A small-molecule ligand and the protein it binds are described below.
Small molecule (SMILES): CC(=O)N[C@H]1[C@H](O[C@H]2[C@H](O)[C@@H](NC(C)=O)CO[C@@H]2CO)O[C@H](CO)[C@@H](O)[C@@H]1O

Sequence of chain 1.C:
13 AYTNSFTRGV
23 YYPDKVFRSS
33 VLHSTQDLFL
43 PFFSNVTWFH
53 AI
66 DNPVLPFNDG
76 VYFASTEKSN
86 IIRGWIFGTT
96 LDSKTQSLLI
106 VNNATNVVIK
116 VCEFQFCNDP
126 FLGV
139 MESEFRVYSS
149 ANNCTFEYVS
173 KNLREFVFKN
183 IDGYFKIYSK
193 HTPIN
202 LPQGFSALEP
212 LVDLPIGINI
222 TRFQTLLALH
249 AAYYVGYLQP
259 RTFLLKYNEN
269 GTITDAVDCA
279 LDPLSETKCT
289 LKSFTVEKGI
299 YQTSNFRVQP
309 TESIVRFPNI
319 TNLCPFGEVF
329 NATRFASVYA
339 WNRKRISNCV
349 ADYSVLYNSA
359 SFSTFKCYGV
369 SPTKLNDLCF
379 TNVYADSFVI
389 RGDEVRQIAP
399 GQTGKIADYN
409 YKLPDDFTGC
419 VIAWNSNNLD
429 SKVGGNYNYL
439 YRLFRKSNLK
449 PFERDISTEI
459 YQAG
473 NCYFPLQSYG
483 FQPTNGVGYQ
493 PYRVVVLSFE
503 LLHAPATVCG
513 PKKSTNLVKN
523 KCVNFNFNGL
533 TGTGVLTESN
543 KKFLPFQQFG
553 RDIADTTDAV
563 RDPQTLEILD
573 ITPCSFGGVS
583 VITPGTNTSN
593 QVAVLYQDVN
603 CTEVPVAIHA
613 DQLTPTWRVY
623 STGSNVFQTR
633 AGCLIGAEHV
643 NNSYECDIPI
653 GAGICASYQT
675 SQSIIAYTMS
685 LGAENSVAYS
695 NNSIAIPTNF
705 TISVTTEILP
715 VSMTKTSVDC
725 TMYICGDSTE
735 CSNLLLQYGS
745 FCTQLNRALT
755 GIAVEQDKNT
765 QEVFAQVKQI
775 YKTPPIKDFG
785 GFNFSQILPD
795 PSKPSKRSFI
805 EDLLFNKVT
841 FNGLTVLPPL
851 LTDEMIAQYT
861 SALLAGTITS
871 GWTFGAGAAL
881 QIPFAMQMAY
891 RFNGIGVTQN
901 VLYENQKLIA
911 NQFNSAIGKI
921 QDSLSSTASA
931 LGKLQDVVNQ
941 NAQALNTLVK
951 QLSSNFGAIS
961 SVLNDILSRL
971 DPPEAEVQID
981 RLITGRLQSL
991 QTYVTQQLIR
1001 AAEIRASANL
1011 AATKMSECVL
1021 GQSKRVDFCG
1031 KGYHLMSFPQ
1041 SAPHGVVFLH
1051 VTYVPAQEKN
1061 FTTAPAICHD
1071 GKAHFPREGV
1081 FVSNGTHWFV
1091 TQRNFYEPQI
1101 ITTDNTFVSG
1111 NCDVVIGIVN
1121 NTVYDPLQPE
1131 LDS

Binding-site contacts:
Ligand atom C3 contacts residue ASN1084 of chain 1.C at 3.8 Å.
Ligand atom C2 contacts residue ASN1084 of chain 1.C at 2.4 Å.
Ligand atom O5 contacts residue HIS1087 of chain 1.C at 4.4 Å.
Ligand atom C8 contacts residue THR1086 of chain 1.C at 4.1 Å.
Ligand atom O6 contacts residue PHE1089 of chain 1.C at 3.9 Å.
Ligand atom C7 contacts residue HIS1087 of chain 1.C at 3.4 Å.
Ligand atom C8 contacts residue HIS1087 of chain 1.C at 3.8 Å.
Ligand atom N2 contacts residue HIS1087 of chain 1.C at 4.0 Å.
Ligand atom C6 contacts residue HIS1087 of chain 1.C at 4.0 Å.
Ligand atom C4 contacts residue ASN1084 of chain 1.C at 4.2 Å.
Ligand atom C5 contacts residue PHE1089 of chain 1.C at 4.0 Å (hydrophobic).
Ligand atom C3 contacts residue HIS1087 of chain 1.C at 4.3 Å.
Ligand atom O4 contacts residue HIS1087 of chain 1.C at 3.3 Å.
Ligand atom O5 contacts residue PHE1089 of chain 1.C at 3.9 Å.
Ligand atom C1 contacts residue ASN1084 of chain 1.C at 1.4 Å.
Ligand atom O7 contacts residue HIS1087 of chain 1.C at 3.0 Å.
Ligand atom C4 contacts residue HIS1087 of chain 1.C at 4.0 Å.
Ligand atom C7 contacts residue ASN1084 of chain 1.C at 3.1 Å.
Ligand atom N2 contacts residue ASN1084 of chain 1.C at 2.9 Å (h-bond).
Ligand atom O5 contacts residue ASN1084 of chain 1.C at 2.3 Å (h-bond).
Ligand atom O7 contacts residue ASN1084 of chain 1.C at 3.0 Å (h-bond).
Ligand atom N2 contacts residue THR1086 of chain 1.C at 4.2 Å.
Ligand atom C8 contacts residue ASN1084 of chain 1.C at 3.5 Å.
Ligand atom C5 contacts residue ASN1084 of chain 1.C at 3.6 Å.
Ligand atom C6 contacts residue PHE1089 of chain 1.C at 3.5 Å (hydrophobic).
Ligand atom C2 contacts residue HIS1087 of chain 1.C at 4.5 Å.
Ligand atom C5 contacts residue HIS1087 of chain 1.C at 3.4 Å.